Sequence of chain 1.B:
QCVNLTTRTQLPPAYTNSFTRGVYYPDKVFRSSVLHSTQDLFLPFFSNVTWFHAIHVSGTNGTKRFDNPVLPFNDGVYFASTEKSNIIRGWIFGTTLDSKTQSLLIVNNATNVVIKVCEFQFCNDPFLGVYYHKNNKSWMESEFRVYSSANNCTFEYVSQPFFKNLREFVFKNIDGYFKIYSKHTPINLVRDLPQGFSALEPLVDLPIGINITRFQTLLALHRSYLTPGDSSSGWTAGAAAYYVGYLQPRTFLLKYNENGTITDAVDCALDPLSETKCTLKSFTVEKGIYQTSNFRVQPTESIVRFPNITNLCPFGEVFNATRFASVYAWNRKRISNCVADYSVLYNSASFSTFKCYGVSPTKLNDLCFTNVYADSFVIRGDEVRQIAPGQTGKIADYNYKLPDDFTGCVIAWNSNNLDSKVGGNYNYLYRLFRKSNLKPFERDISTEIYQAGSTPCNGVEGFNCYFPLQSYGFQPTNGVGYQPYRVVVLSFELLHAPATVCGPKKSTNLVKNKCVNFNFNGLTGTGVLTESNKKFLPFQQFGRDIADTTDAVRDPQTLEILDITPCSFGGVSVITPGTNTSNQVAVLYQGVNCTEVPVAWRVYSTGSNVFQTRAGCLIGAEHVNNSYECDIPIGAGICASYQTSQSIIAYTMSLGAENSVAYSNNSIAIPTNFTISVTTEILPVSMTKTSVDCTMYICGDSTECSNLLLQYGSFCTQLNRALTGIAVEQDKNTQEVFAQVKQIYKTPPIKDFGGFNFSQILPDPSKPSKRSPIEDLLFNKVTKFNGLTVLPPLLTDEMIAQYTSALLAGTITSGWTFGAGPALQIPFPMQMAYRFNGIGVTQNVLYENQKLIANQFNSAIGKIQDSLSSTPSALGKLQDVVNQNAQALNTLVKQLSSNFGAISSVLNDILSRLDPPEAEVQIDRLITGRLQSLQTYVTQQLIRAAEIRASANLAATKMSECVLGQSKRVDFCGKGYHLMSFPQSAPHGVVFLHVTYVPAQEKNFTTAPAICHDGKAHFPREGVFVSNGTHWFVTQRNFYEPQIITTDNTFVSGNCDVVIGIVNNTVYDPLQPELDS

A protein and the small-molecule ligand that binds it are described below.
Small molecule (SMILES): CC(=O)N[C@@H]1[C@@H](O)[C@H](O)[C@@H](CO)O[C@H]1O

Binding-site contacts:
Ligand atom C3 contacts residue ASN644 of chain 1.B at 3.8 Å.
Ligand atom C1 contacts residue ASN644 of chain 1.B at 1.4 Å.
Ligand atom C8 contacts residue ASN644 of chain 1.B at 4.3 Å.
Ligand atom C6 contacts residue HIS642 of chain 1.B at 4.5 Å.
Ligand atom C5 contacts residue ASN644 of chain 1.B at 3.7 Å.
Ligand atom O6 contacts residue ASN644 of chain 1.B at 3.9 Å.
Ligand atom N2 contacts residue ASN644 of chain 1.B at 2.9 Å (h-bond).
Ligand atom O7 contacts residue ASN644 of chain 1.B at 3.0 Å.
Ligand atom O5 contacts residue ASN644 of chain 1.B at 2.4 Å (h-bond).
Ligand atom O6 contacts residue HIS642 of chain 1.B at 3.2 Å.
Ligand atom C7 contacts residue ASN644 of chain 1.B at 3.1 Å.
Ligand atom C2 contacts residue ASN644 of chain 1.B at 2.4 Å.
Ligand atom C4 contacts residue ASN644 of chain 1.B at 4.2 Å.